This small molecule binds to this protein.
Small molecule (SMILES): Cc1cccc(O)c1

Sequence of chain 1.B:
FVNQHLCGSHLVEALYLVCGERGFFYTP

Sequence of chain 3.A:
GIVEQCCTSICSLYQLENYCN

Sequence of chain 3.B:
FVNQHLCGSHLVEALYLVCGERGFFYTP

Binding-site contacts:
Ligand atom O1 contacts residue ILE10 of chain 3.A at 3.4 Å.
Ligand atom C7 contacts residue LEU16 of chain 3.A at 3.7 Å (hydrophobic).
Ligand atom O1 contacts residue LEU11 of chain 3.B at 4.4 Å.
Ligand atom C6 contacts residue CYS7 of chain 3.B at 3.9 Å (hydrophobic).
Ligand atom C6 contacts residue LEU11 of chain 3.B at 3.5 Å (hydrophobic).
Ligand atom C3 contacts residue ILE10 of chain 3.A at 4.2 Å (hydrophobic).
Ligand atom C2 contacts residue CYS11 of chain 3.A at 3.8 Å (hydrophobic).
Ligand atom C1 contacts residue CYS6 of chain 3.A at 3.3 Å (hydrophobic).
Ligand atom C1 contacts residue CYS11 of chain 3.A at 4.0 Å (hydrophobic).
Ligand atom C5 contacts residue HIS5 of chain 1.B at 4.1 Å.
Ligand atom O1 contacts residue CYS11 of chain 3.A at 3.0 Å (h-bond).
Ligand atom O1 contacts residue SER9 of chain 3.A at 3.8 Å.
Ligand atom C5 contacts residue CYS7 of chain 3.B at 4.1 Å (hydrophobic).
Ligand atom C6 contacts residue ILE10 of chain 3.A at 4.4 Å (hydrophobic).
Ligand atom C7 contacts residue ALA14 of chain 3.B at 3.8 Å (hydrophobic).
Ligand atom C3 contacts residue HIS5 of chain 1.B at 3.8 Å.
Ligand atom C2 contacts residue LEU11 of chain 3.B at 4.1 Å (hydrophobic).
Ligand atom C7 contacts residue CYS11 of chain 3.A at 4.4 Å (hydrophobic).
Ligand atom C7 contacts residue HIS5 of chain 1.B at 3.7 Å.
Ligand atom O1 contacts residue VAL2 of chain 1.B at 4.2 Å.
Ligand atom O1 contacts residue CYS6 of chain 3.A at 2.5 Å (h-bond).
Ligand atom C5 contacts residue HIS10 of chain 3.B at 4.2 Å.
Ligand atom C5 contacts residue LEU11 of chain 3.B at 3.5 Å (hydrophobic).
Ligand atom C4 contacts residue HIS10 of chain 3.B at 4.0 Å.
Ligand atom C1 contacts residue LEU11 of chain 3.B at 3.8 Å (hydrophobic).
Ligand atom C3 contacts residue LEU11 of chain 3.B at 4.1 Å (hydrophobic).
Ligand atom C2 contacts residue ILE10 of chain 3.A at 3.4 Å (hydrophobic).
Ligand atom C4 contacts residue HIS5 of chain 1.B at 3.7 Å.
Ligand atom C6 contacts residue CYS6 of chain 3.A at 3.3 Å (hydrophobic).
Ligand atom C7 contacts residue LEU17 of chain 1.D at 4.2 Å (hydrophobic).
Ligand atom C1 contacts residue ILE10 of chain 3.A at 3.5 Å (hydrophobic).
Ligand atom C4 contacts residue LEU11 of chain 3.B at 3.8 Å (hydrophobic).
Ligand atom C3 contacts residue LEU16 of chain 3.A at 4.4 Å (hydrophobic).

Sequence of chain 1.D:
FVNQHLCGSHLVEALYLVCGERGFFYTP